The protein below binds the small molecule below.
Small molecule (SMILES): CC(=O)N[C@H]1[C@H](O[C@H]2[C@H](O)[C@@H](NC(C)=O)CO[C@@H]2CO)O[C@H](CO)[C@@H](O)[C@@H]1O

Binding-site contacts:
Ligand atom O6 contacts residue ASN188 of chain 53.E at 4.5 Å.
Ligand atom C3 contacts residue ASN188 of chain 53.E at 3.9 Å.
Ligand atom N2 contacts residue ASN188 of chain 53.E at 3.1 Å (h-bond).
Ligand atom O5 contacts residue ASN188 of chain 53.E at 2.3 Å (h-bond).
Ligand atom C5 contacts residue ASN188 of chain 53.E at 3.6 Å.
Ligand atom C4 contacts residue ASN188 of chain 53.E at 4.2 Å.
Ligand atom C2 contacts residue ASN188 of chain 53.E at 2.6 Å.
Ligand atom C7 contacts residue ASN188 of chain 53.E at 3.9 Å.
Ligand atom C1 contacts residue ASN188 of chain 53.E at 1.4 Å.
Ligand atom O7 contacts residue ASN188 of chain 53.E at 4.2 Å.

Sequence of chain 53.E:
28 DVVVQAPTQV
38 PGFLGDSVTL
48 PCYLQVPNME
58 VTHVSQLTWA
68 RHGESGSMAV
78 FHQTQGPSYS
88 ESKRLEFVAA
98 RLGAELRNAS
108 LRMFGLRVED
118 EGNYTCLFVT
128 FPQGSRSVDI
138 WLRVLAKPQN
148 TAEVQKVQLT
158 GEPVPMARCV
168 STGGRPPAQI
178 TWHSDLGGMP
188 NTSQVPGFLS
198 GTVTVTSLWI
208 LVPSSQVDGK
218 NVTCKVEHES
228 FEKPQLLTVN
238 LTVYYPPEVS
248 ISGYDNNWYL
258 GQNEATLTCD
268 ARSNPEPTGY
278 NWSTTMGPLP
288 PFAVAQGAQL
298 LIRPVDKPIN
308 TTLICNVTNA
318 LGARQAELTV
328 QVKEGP